Sequence of chain 4.A:
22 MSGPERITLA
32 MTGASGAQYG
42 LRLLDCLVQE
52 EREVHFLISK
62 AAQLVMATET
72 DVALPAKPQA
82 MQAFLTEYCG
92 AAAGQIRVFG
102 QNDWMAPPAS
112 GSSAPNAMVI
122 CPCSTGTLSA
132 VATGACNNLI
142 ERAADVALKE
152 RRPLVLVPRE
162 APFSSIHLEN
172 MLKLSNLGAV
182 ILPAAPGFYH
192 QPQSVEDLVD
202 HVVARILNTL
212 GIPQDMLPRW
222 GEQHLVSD

This small molecule binds to this protein.
Small molecule (SMILES): CC(C)=CCOP(=O)(O)O

Sequence of chain 2.A:
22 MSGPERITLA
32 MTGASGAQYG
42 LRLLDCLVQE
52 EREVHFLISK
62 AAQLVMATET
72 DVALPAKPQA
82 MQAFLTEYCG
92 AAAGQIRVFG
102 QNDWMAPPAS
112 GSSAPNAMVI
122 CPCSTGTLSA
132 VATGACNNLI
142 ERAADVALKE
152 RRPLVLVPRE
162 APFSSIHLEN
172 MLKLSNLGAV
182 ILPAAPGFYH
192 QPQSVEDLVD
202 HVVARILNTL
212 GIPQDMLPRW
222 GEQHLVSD

Sequence of chain 9.A:
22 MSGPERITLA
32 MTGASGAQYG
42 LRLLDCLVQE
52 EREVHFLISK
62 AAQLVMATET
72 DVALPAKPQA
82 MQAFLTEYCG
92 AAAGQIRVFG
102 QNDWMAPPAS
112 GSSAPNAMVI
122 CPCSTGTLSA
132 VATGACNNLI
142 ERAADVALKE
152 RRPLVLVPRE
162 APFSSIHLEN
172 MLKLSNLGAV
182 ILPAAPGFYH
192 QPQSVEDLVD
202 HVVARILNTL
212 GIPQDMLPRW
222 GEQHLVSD

Binding-site contacts:
Ligand atom OAC contacts residue GLU161 of chain 2.A at 2.5 Å (salt-bridge).
Ligand atom PAJ contacts residue ARG143 of chain 9.A at 3.8 Å.
Ligand atom CAA contacts residue TRP105 of chain 9.A at 3.3 Å (hydrophobic).
Ligand atom OAC contacts residue ARG143 of chain 9.A at 3.0 Å (salt-bridge).
Ligand atom CAB contacts residue SER111 of chain 9.A at 3.8 Å.
Ligand atom CAB contacts residue TYR190 of chain 4.A at 3.7 Å (hydrophobic).
Ligand atom CAF contacts residue ARG143 of chain 9.A at 3.7 Å.
Ligand atom OAC contacts residue LYS150 of chain 9.A at 3.8 Å.
Ligand atom CAB contacts residue FNR1 of chain 2.C at 3.7 Å.
Ligand atom OAH contacts residue ARG143 of chain 9.A at 3.5 Å (salt-bridge).
Ligand atom CAI contacts residue SER111 of chain 9.A at 3.6 Å.
Ligand atom OAE contacts residue LYS150 of chain 9.A at 2.7 Å (salt-bridge).
Ligand atom OAE contacts residue ARG206 of chain 4.A at 3.0 Å (salt-bridge).
Ligand atom PAJ contacts residue LYS150 of chain 9.A at 3.7 Å.
Ligand atom PAJ contacts residue TYR190 of chain 4.A at 3.8 Å.
Ligand atom OAH contacts residue TYR190 of chain 4.A at 3.8 Å.
Ligand atom OAE contacts residue GLU161 of chain 2.A at 3.7 Å.
Ligand atom OAE contacts residue GLY112 of chain 9.A at 2.7 Å (h-bond).
Ligand atom PAJ contacts residue GLY112 of chain 9.A at 3.9 Å.
Ligand atom CAB contacts residue TRP221 of chain 4.A at 3.6 Å (hydrophobic).
Ligand atom PAJ contacts residue ARG206 of chain 4.A at 3.8 Å.
Ligand atom CAG contacts residue FNR1 of chain 2.C at 3.2 Å.
Ligand atom CAI contacts residue FNR1 of chain 2.C at 3.5 Å.
Ligand atom OAH contacts residue SER111 of chain 9.A at 2.8 Å (h-bond).
Ligand atom CAG contacts residue SER111 of chain 9.A at 3.8 Å.
Ligand atom CAG contacts residue TYR190 of chain 4.A at 3.6 Å (hydrophobic).
Ligand atom OAD contacts residue TYR190 of chain 4.A at 2.8 Å (h-bond).
Ligand atom OAD contacts residue ARG206 of chain 4.A at 2.8 Å (salt-bridge).
Ligand atom CAA contacts residue FNR1 of chain 2.C at 3.6 Å.
Ligand atom OAD contacts residue ARG160 of chain 2.A at 3.2 Å (salt-bridge).
Ligand atom CAF contacts residue ALA110 of chain 9.A at 3.6 Å (hydrophobic).
Ligand atom OAH contacts residue GLY112 of chain 9.A at 3.8 Å.
Ligand atom CAA contacts residue TRP221 of chain 4.A at 3.6 Å (hydrophobic).
Ligand atom CAG contacts residue ARG143 of chain 9.A at 3.7 Å.
Ligand atom PAJ contacts residue GLU161 of chain 2.A at 3.5 Å.
Ligand atom CAF contacts residue SER111 of chain 9.A at 3.7 Å.
Ligand atom PAJ contacts residue SER111 of chain 9.A at 3.7 Å.
Ligand atom OAC contacts residue ARG160 of chain 2.A at 3.5 Å (salt-bridge).
Ligand atom CAF contacts residue FNR1 of chain 2.C at 3.3 Å.
Ligand atom OAE contacts residue SER111 of chain 9.A at 3.6 Å.